Sequence of chain 1.E:
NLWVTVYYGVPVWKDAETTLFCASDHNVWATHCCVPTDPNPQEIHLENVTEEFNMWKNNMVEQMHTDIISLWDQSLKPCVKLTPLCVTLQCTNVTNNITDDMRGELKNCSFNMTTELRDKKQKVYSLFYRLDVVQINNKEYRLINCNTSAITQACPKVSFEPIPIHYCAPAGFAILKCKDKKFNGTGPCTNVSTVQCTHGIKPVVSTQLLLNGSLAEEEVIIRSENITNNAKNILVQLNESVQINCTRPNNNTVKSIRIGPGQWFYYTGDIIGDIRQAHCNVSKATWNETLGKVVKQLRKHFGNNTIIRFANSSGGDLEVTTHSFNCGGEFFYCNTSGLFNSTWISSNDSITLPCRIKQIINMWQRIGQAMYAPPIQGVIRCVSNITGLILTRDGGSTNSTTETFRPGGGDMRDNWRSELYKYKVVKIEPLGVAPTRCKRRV

Binding-site contacts:
Ligand atom N2 contacts residue ASN243 of chain 1.E at 2.9 Å (h-bond).
Ligand atom C6 contacts residue LYS231 of chain 1.E at 3.7 Å.
Ligand atom C7 contacts residue ASN243 of chain 1.E at 3.3 Å.
Ligand atom C3 contacts residue ASN243 of chain 1.E at 3.8 Å.
Ligand atom C4 contacts residue ASN243 of chain 1.E at 4.2 Å.
Ligand atom O7 contacts residue ASN243 of chain 1.E at 3.0 Å (h-bond).
Ligand atom O5 contacts residue LYS231 of chain 1.E at 3.4 Å.
Ligand atom C2 contacts residue ASN243 of chain 1.E at 2.5 Å.
Ligand atom O5 contacts residue ASN243 of chain 1.E at 2.4 Å (h-bond).
Ligand atom C1 contacts residue LYS231 of chain 1.E at 4.1 Å.
Ligand atom C5 contacts residue ASN243 of chain 1.E at 3.7 Å.
Ligand atom C5 contacts residue LYS231 of chain 1.E at 3.9 Å.
Ligand atom C1 contacts residue ASN243 of chain 1.E at 1.4 Å.
Ligand atom O7 contacts residue HIS87 of chain 1.E at 3.9 Å.

This small molecule binds to this protein.
Small molecule (SMILES): CC(=O)N[C@@H]1[C@@H](O)[C@H](O)[C@@H](CO)O[C@H]1O